Sequence of chain 1.D:
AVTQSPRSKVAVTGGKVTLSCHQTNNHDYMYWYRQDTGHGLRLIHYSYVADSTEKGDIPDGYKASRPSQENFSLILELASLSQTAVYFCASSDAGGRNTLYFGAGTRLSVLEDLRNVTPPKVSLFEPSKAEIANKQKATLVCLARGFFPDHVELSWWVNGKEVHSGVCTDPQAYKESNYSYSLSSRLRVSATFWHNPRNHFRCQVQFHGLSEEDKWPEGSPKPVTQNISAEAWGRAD

A small-molecule ligand and the protein it binds are described below.
Small molecule (SMILES): CSCC[C@H](NC(=O)[C@@H](NC(=O)[C@H](C)NC(=O)[C@H](Cc1ccccc1)NC(=O)[C@H](CC(N)=O)NC(=O)[C@H](C)NC(=O)[C@@H]1CCCN1C(=O)[C@H](C)NC(=O)[C@@H](N)CCCCN)[C@@H](C)O)C(=O)O

Sequence of chain 1.A:
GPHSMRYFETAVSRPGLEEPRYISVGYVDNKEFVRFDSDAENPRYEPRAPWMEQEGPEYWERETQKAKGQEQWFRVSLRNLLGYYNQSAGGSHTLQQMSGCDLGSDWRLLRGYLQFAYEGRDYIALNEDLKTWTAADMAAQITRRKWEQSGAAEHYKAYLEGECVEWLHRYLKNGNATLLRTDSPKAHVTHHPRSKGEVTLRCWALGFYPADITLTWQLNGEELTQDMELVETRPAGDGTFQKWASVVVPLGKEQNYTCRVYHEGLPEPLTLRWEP

Binding-site contacts:
Ligand atom OXT contacts residue LYS146 of chain 1.A at 3.2 Å (salt-bridge).
Ligand atom CA contacts residue TYR7 of chain 1.A at 3.2 Å (hydrophobic).
Ligand atom O contacts residue TYR7 of chain 1.A at 3.3 Å.
Ligand atom O contacts residue ARG97 of chain 1.D at 2.8 Å (salt-bridge).
Ligand atom N contacts residue TYR156 of chain 1.A at 3.0 Å (h-bond).
Ligand atom CG contacts residue GLN70 of chain 1.A at 3.4 Å.
Ligand atom O contacts residue ASN98 of chain 1.D at 3.2 Å (h-bond).
Ligand atom N contacts residue SER77 of chain 1.A at 3.1 Å (h-bond).
Ligand atom N contacts residue TYR159 of chain 1.A at 3.4 Å (h-bond).
Ligand atom OG1 contacts residue LYS146 of chain 1.A at 2.9 Å (salt-bridge).
Ligand atom C contacts residue TYR7 of chain 1.A at 3.1 Å (hydrophobic).
Ligand atom ND2 contacts residue GLN97 of chain 1.A at 2.8 Å (h-bond).
Ligand atom N contacts residue GLN70 of chain 1.A at 2.8 Å (h-bond).
Ligand atom CE2 contacts residue SER150 of chain 1.A at 3.4 Å.
Ligand atom OD1 contacts residue GLN97 of chain 1.A at 3.0 Å (h-bond).
Ligand atom O contacts residue TYR84 of chain 1.A at 2.6 Å (h-bond).
Ligand atom N contacts residue TYR171 of chain 1.A at 2.7 Å (h-bond).
Ligand atom O contacts residue THR143 of chain 1.A at 2.7 Å (h-bond).
Ligand atom CB contacts residue TYR156 of chain 1.A at 3.4 Å (hydrophobic).
Ligand atom N contacts residue GLU63 of chain 1.A at 2.9 Å (salt-bridge).
Ligand atom CA contacts residue TYR156 of chain 1.A at 3.4 Å (hydrophobic).
Ligand atom N contacts residue TYR7 of chain 1.A at 3.3 Å (h-bond).
Ligand atom OXT contacts residue TYR84 of chain 1.A at 3.2 Å (h-bond).
Ligand atom O contacts residue TRP147 of chain 1.A at 3.2 Å (h-bond).
Ligand atom O contacts residue TRP147 of chain 1.A at 2.9 Å (h-bond).
Ligand atom CE contacts residue PHE116 of chain 1.A at 3.3 Å (hydrophobic).
Ligand atom O contacts residue TRP73 of chain 1.A at 3.0 Å (h-bond).
Ligand atom ND2 contacts residue GLN70 of chain 1.A at 3.3 Å (h-bond).
Ligand atom CG2 contacts residue ASP93 of chain 1.D at 3.3 Å.
Ligand atom OG1 contacts residue ASP93 of chain 1.D at 2.6 Å (salt-bridge).
Ligand atom O contacts residue TRP73 of chain 1.A at 3.0 Å (h-bond).
Ligand atom OXT contacts residue ASN80 of chain 1.A at 2.9 Å (h-bond).
Ligand atom O contacts residue TYR159 of chain 1.A at 2.6 Å (h-bond).
Ligand atom C contacts residue TYR84 of chain 1.A at 3.3 Å (hydrophobic).
Ligand atom C contacts residue TRP73 of chain 1.A at 3.4 Å (hydrophobic).
Ligand atom CB contacts residue GLN70 of chain 1.A at 3.4 Å.
Ligand atom N contacts residue TYR7 of chain 1.A at 3.2 Å (h-bond).
Ligand atom O contacts residue LYS146 of chain 1.A at 2.9 Å (salt-bridge).
Ligand atom O contacts residue LYS66 of chain 1.A at 2.8 Å (salt-bridge).
Ligand atom N contacts residue ASP93 of chain 1.D at 3.0 Å (salt-bridge).

Sequence of chain 1.C:
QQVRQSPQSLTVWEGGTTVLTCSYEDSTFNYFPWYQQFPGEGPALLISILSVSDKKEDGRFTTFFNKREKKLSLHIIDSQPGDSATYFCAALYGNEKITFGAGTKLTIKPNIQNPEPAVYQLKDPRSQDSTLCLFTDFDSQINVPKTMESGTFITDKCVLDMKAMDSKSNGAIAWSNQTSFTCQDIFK